Binding-site contacts:
Ligand atom O5 contacts residue HIS144 of chain 1.D at 3.1 Å.
Ligand atom C1 contacts residue HIS144 of chain 1.D at 3.6 Å.
Ligand atom C2 contacts residue ASN105 of chain 1.D at 2.5 Å.
Ligand atom C5 contacts residue ASN105 of chain 1.D at 3.7 Å.
Ligand atom C8 contacts residue LEU104 of chain 1.D at 4.4 Å (hydrophobic).
Ligand atom C5 contacts residue HIS144 of chain 1.D at 3.6 Å.
Ligand atom C8 contacts residue PRO103 of chain 1.D at 4.1 Å (hydrophobic).
Ligand atom C7 contacts residue ASN105 of chain 1.D at 3.5 Å.
Ligand atom O6 contacts residue HIS144 of chain 1.D at 4.3 Å.
Ligand atom O7 contacts residue ASN105 of chain 1.D at 3.8 Å.
Ligand atom C6 contacts residue HIS144 of chain 1.D at 3.7 Å.
Ligand atom C1 contacts residue ASN105 of chain 1.D at 1.4 Å.
Ligand atom O5 contacts residue ASN105 of chain 1.D at 2.4 Å (h-bond).
Ligand atom C4 contacts residue ASN105 of chain 1.D at 4.2 Å.
Ligand atom C3 contacts residue ASN105 of chain 1.D at 3.8 Å.
Ligand atom N2 contacts residue ASN105 of chain 1.D at 2.9 Å (h-bond).

A protein and the small-molecule ligand that binds it are described below.
Small molecule (SMILES): CC(=O)N[C@H]1[C@H](O[C@H]2[C@H](O)[C@@H](NC(C)=O)CO[C@@H]2CO)O[C@H](CO)[C@@H](O)[C@@H]1O

Sequence of chain 1.D:
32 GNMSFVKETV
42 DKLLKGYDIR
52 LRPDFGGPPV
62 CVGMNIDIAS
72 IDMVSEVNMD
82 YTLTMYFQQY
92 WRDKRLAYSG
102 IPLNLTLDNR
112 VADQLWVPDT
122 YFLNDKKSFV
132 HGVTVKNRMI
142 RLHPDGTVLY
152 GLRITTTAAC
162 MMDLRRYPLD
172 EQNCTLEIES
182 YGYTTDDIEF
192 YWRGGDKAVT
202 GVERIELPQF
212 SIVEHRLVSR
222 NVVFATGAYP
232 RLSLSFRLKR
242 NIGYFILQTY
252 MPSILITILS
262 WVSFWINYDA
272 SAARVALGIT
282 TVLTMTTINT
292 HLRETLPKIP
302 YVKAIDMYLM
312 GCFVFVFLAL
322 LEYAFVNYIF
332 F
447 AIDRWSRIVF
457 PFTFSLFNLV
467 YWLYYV